Sequence of chain 1.WA:
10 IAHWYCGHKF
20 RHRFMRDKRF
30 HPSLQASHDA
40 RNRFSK

Sequence of chain 1.N:
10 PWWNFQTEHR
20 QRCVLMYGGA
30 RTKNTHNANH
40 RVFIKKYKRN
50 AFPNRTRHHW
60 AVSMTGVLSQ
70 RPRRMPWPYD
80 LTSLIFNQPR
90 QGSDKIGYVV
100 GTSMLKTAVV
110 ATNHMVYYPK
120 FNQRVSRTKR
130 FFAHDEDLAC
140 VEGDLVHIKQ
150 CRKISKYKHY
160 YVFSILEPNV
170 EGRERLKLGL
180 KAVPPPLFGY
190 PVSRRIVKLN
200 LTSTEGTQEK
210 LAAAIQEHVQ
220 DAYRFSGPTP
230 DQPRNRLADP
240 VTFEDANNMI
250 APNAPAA

Binding-site contacts:
Ligand atom N1 contacts residue HIS21 of chain 1.WA at 3.9 Å.
Ligand atom C2' contacts residue ARG48 of chain 1.N at 3.4 Å.
Ligand atom O4' contacts residue ARG20 of chain 1.WA at 3.9 Å.
Ligand atom C2 contacts residue PHE19 of chain 1.WA at 3.4 Å (hydrophobic).
Ligand atom C4 contacts residue HIS21 of chain 1.WA at 3.8 Å.
Ligand atom N1 contacts residue PHE19 of chain 1.WA at 3.4 Å.
Ligand atom P contacts residue HIS21 of chain 1.WA at 4.0 Å.
Ligand atom O4' contacts residue HIS21 of chain 1.WA at 3.1 Å.
Ligand atom O5' contacts residue PHE43 of chain 1.WA at 3.6 Å.
Ligand atom C3' contacts residue PHE43 of chain 1.WA at 3.7 Å (hydrophobic).
Ligand atom O2' contacts residue PHE23 of chain 1.WA at 3.3 Å.
Ligand atom C8 contacts residue MET24 of chain 1.WA at 3.7 Å (hydrophobic).
Ligand atom C8 contacts residue PHE43 of chain 1.WA at 3.6 Å (hydrophobic).
Ligand atom C2 contacts residue HIS21 of chain 1.WA at 3.8 Å.
Ligand atom OP1 contacts residue ARG42 of chain 1.WA at 2.7 Å (salt-bridge).
Ligand atom O3' contacts residue HIS21 of chain 1.WA at 3.5 Å (h-bond).
Ligand atom C2' contacts residue PHE23 of chain 1.WA at 3.7 Å (hydrophobic).
Ligand atom O2' contacts residue ARG20 of chain 1.WA at 3.4 Å (salt-bridge).
Ligand atom C6 contacts residue PHE23 of chain 1.WA at 4.0 Å (hydrophobic).
Ligand atom C4' contacts residue HIS21 of chain 1.WA at 3.6 Å.
Ligand atom C6 contacts residue HIS21 of chain 1.WA at 3.5 Å.
Ligand atom OP1 contacts residue HIS21 of chain 1.WA at 3.4 Å (h-bond).
Ligand atom O2' contacts residue MET24 of chain 1.WA at 4.0 Å.
Ligand atom C1' contacts residue HIS21 of chain 1.WA at 3.5 Å.
Ligand atom C5' contacts residue PHE43 of chain 1.WA at 3.4 Å (hydrophobic).
Ligand atom O2' contacts residue ARG48 of chain 1.N at 2.7 Å (salt-bridge).
Ligand atom N7 contacts residue MET24 of chain 1.WA at 3.7 Å.
Ligand atom N7 contacts residue PHE23 of chain 1.WA at 3.4 Å.
Ligand atom N9 contacts residue PHE23 of chain 1.WA at 3.8 Å.
Ligand atom P contacts residue PHE43 of chain 1.WA at 4.0 Å.
Ligand atom O4 contacts residue GLY16 of chain 1.WA at 3.9 Å.
Ligand atom OP1 contacts residue ARG20 of chain 1.WA at 3.0 Å (salt-bridge).
Ligand atom C8 contacts residue PHE23 of chain 1.WA at 3.4 Å (hydrophobic).
Ligand atom OP2 contacts residue PHE43 of chain 1.WA at 3.1 Å.
Ligand atom N3 contacts residue HIS21 of chain 1.WA at 3.3 Å.
Ligand atom C5 contacts residue HIS21 of chain 1.WA at 3.5 Å.
Ligand atom OP1 contacts residue LYS18 of chain 1.WA at 3.1 Å (salt-bridge).
Ligand atom C5 contacts residue PHE23 of chain 1.WA at 3.9 Å (hydrophobic).
Ligand atom C4 contacts residue PHE23 of chain 1.WA at 3.9 Å (hydrophobic).
Ligand atom C2' contacts residue PHE43 of chain 1.WA at 3.6 Å (hydrophobic).

Sequence of chain 1.BB:
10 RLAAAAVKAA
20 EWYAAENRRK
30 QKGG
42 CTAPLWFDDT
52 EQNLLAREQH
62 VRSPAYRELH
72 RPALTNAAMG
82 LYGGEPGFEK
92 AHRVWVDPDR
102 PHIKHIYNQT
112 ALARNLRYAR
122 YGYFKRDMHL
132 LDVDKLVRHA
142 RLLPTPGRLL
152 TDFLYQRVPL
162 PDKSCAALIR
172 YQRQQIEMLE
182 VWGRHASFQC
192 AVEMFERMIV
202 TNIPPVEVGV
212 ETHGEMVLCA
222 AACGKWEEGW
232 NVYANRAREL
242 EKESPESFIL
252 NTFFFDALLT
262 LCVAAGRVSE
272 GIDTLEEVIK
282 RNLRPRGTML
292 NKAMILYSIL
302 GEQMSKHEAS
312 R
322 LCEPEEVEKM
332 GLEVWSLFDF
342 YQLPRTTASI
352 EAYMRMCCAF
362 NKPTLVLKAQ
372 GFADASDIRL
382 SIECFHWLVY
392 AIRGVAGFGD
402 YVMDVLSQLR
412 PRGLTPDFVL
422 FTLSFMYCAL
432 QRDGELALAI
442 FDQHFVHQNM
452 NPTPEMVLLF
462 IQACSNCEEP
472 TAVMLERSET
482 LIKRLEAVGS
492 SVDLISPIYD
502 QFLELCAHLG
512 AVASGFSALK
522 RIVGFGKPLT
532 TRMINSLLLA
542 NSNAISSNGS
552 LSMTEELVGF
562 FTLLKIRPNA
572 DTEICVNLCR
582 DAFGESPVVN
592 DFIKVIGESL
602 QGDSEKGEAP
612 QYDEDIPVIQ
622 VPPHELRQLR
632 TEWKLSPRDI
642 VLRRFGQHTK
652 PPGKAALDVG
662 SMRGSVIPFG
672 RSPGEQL

This protein binds this small molecule.
Small molecule (SMILES): Nc1ncnc2c1ncn2[C@@H]1O[C@H](CO[P](=O)(O)O[C@H]2[C@@H](O)[C@H](n3cnc4c(N)ncnc43)O[C@@H]2COP(=O)=O)[C@@H](O[P](=O)(O)OC[C@H]2O[C@@H](n3ccc(=O)[nH]c3=O)[C@H](O)[C@@H]2O)[C@H]1O